Sequence of chain 1.A:
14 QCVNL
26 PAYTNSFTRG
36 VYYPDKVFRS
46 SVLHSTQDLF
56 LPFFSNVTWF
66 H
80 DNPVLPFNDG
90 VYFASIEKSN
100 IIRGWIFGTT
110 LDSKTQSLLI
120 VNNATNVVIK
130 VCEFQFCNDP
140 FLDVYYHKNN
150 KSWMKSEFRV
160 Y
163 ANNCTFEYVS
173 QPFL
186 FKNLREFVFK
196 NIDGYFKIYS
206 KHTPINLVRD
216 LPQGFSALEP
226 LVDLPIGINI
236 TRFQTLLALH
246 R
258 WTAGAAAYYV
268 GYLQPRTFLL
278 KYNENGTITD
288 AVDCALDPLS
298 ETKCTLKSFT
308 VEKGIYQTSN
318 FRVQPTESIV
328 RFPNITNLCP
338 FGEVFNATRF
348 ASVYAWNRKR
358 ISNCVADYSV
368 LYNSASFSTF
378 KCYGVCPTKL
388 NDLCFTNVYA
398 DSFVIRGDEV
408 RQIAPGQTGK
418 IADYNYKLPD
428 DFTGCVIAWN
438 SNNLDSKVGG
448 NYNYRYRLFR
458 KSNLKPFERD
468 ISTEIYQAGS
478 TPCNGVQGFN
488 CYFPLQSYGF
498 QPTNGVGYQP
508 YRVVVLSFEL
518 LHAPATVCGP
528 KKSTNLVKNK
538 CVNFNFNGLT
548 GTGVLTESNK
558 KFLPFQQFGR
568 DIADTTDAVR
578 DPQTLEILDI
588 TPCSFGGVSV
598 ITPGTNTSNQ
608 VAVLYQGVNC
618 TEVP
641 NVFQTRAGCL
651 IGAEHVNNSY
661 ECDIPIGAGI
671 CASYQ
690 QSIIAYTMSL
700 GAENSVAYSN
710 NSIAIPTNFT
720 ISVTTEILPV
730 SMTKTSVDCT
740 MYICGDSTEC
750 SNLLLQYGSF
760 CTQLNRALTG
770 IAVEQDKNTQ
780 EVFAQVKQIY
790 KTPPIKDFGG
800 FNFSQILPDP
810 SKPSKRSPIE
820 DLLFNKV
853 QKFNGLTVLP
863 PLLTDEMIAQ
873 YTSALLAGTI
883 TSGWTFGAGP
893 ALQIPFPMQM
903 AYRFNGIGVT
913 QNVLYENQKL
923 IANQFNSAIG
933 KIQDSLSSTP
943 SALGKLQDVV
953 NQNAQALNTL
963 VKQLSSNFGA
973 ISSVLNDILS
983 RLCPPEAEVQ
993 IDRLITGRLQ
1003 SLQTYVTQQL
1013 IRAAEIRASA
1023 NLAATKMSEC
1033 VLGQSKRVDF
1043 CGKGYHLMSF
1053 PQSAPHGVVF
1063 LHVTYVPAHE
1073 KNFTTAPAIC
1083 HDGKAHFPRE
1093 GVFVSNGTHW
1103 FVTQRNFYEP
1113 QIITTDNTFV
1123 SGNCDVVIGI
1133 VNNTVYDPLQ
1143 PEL

A small-molecule ligand and the protein it binds are described below.
Small molecule (SMILES): CC(=O)N[C@@H]1[C@@H](O)[C@H](O)[C@@H](CO)O[C@H]1O

Binding-site contacts:
Ligand atom C5 contacts residue ASN1134 of chain 1.A at 3.7 Å.
Ligand atom N2 contacts residue ASN1134 of chain 1.A at 2.9 Å (h-bond).
Ligand atom C1 contacts residue ASN1134 of chain 1.A at 1.5 Å.
Ligand atom C3 contacts residue ASN1134 of chain 1.A at 3.8 Å.
Ligand atom C7 contacts residue ASN1134 of chain 1.A at 3.5 Å.
Ligand atom C4 contacts residue ASN1134 of chain 1.A at 4.3 Å.
Ligand atom C2 contacts residue ASN1134 of chain 1.A at 2.5 Å.
Ligand atom O7 contacts residue ASN1134 of chain 1.A at 3.7 Å.
Ligand atom O5 contacts residue ASN1134 of chain 1.A at 2.4 Å (h-bond).